Sequence of chain 1.B:
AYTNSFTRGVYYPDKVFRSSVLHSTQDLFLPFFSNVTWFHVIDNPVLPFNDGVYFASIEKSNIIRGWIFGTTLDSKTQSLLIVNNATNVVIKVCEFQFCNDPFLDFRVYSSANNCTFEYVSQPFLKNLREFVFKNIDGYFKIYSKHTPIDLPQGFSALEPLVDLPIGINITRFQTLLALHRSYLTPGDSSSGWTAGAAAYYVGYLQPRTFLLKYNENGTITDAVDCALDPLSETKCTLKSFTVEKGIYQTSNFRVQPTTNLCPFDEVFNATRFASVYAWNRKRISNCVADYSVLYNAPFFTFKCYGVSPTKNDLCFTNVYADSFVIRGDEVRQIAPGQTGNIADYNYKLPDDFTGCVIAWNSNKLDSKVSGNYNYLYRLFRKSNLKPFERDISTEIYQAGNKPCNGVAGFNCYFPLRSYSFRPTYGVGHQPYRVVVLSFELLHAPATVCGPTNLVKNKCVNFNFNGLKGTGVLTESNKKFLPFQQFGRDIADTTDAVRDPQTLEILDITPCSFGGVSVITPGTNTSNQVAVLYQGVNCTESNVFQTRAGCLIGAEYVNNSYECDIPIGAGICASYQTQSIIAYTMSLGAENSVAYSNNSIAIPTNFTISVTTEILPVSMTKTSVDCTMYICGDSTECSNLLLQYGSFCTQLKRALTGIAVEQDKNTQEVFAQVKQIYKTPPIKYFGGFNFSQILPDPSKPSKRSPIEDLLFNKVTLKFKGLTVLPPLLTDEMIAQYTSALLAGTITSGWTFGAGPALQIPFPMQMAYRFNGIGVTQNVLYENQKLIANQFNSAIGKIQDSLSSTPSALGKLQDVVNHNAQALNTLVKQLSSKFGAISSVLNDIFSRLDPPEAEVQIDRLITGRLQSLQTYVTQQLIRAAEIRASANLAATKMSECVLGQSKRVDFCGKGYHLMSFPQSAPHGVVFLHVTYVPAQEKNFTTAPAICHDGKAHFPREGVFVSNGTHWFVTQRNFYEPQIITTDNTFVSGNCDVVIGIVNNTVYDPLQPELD

Binding-site contacts:
Ligand atom N2 contacts residue ASN613 of chain 1.B at 2.9 Å (h-bond).
Ligand atom O5 contacts residue ASN613 of chain 1.B at 2.3 Å (h-bond).
Ligand atom O7 contacts residue GLN641 of chain 1.B at 4.0 Å.
Ligand atom C4 contacts residue ASN613 of chain 1.B at 4.2 Å.
Ligand atom C3 contacts residue ASN613 of chain 1.B at 3.8 Å.
Ligand atom C1 contacts residue ASN613 of chain 1.B at 1.4 Å.
Ligand atom C8 contacts residue GLN641 of chain 1.B at 4.0 Å.
Ligand atom C7 contacts residue GLN641 of chain 1.B at 3.9 Å.
Ligand atom C2 contacts residue ASN613 of chain 1.B at 2.5 Å.
Ligand atom C7 contacts residue ASN613 of chain 1.B at 4.0 Å.
Ligand atom C5 contacts residue ASN613 of chain 1.B at 3.6 Å.
Ligand atom O7 contacts residue ASN613 of chain 1.B at 4.3 Å.
Ligand atom N2 contacts residue GLN641 of chain 1.B at 4.0 Å.
Ligand atom O6 contacts residue THR615 of chain 1.B at 4.2 Å.

A small-molecule ligand and the protein it binds are described below.
Small molecule (SMILES): CC(=O)N[C@@H]1[C@@H](O)[C@H](O)[C@@H](CO)O[C@H]1O